Sequence of chain 1.B:
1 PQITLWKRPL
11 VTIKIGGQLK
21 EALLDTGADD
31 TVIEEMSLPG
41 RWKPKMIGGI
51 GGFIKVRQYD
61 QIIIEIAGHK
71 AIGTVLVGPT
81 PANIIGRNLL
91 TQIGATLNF

Binding-site contacts:
Ligand atom OE1 contacts residue ASP30 of chain 1.B at 2.8 Å (salt-bridge).
Ligand atom CD contacts residue ASP25 of chain 1.A at 3.3 Å.
Ligand atom C contacts residue ASP25 of chain 1.A at 3.5 Å.
Ligand atom O contacts residue GLY49 of chain 1.B at 3.4 Å.
Ligand atom NE2 contacts residue ASP30 of chain 1.B at 2.8 Å (salt-bridge).
Ligand atom CD1 contacts residue GLY27 of chain 1.A at 3.4 Å.
Ligand atom OE1 contacts residue ASP29 of chain 1.B at 3.1 Å (salt-bridge).
Ligand atom N contacts residue GLY48 of chain 1.A at 2.8 Å (h-bond).
Ligand atom CG2 contacts residue LYS45 of chain 1.B at 3.3 Å.
Ligand atom N contacts residue ASP29 of chain 1.A at 3.0 Å (salt-bridge).
Ligand atom C contacts residue ASP25 of chain 1.B at 3.2 Å.
Ligand atom NE2 contacts residue ILE47 of chain 1.B at 3.4 Å.
Ligand atom O contacts residue ARG8 of chain 1.B at 3.5 Å (salt-bridge).
Ligand atom CA contacts residue ASP29 of chain 1.B at 3.5 Å.
Ligand atom N contacts residue GLY27 of chain 1.A at 3.1 Å (h-bond).
Ligand atom N contacts residue ASP25 of chain 1.A at 3.2 Å (salt-bridge).
Ligand atom N contacts residue MET46 of chain 1.B at 2.9 Å (h-bond).
Ligand atom OG1 contacts residue ASP30 of chain 1.B at 2.9 Å (salt-bridge).
Ligand atom CA contacts residue ASP25 of chain 1.A at 3.5 Å.
Ligand atom OD1 contacts residue ASP30 of chain 1.A at 3.0 Å (salt-bridge).
Ligand atom N contacts residue GLY27 of chain 1.B at 2.9 Å (h-bond).
Ligand atom CB contacts residue LYS45 of chain 1.B at 3.5 Å.
Ligand atom OE1 contacts residue ALA28 of chain 1.B at 3.4 Å.
Ligand atom OG contacts residue ILE47 of chain 1.A at 3.5 Å.
Ligand atom CG2 contacts residue ARG8 of chain 1.A at 3.1 Å.
Ligand atom CA contacts residue GLY48 of chain 1.A at 3.4 Å.
Ligand atom CB contacts residue ASP30 of chain 1.A at 2.8 Å.
Ligand atom OG1 contacts residue LYS45 of chain 1.B at 2.7 Å (salt-bridge).
Ligand atom O contacts residue GLY48 of chain 1.A at 3.0 Å (h-bond).
Ligand atom CA contacts residue GLY27 of chain 1.B at 3.3 Å.
Ligand atom O contacts residue GLY49 of chain 1.A at 3.4 Å.
Ligand atom CA contacts residue GLY48 of chain 1.B at 3.3 Å.
Ligand atom O contacts residue ASP29 of chain 1.A at 3.0 Å (salt-bridge).
Ligand atom O contacts residue ILE47 of chain 1.B at 3.3 Å.
Ligand atom O contacts residue ASP29 of chain 1.B at 3.0 Å (salt-bridge).
Ligand atom OD1 contacts residue ASP29 of chain 1.A at 3.2 Å (salt-bridge).
Ligand atom N contacts residue GLY48 of chain 1.B at 3.0 Å (h-bond).
Ligand atom OG contacts residue ASP30 of chain 1.A at 2.3 Å (salt-bridge).
Ligand atom CB contacts residue ASP25 of chain 1.B at 3.1 Å.
Ligand atom O contacts residue GLY48 of chain 1.B at 2.9 Å (h-bond).

Sequence of chain 1.A:
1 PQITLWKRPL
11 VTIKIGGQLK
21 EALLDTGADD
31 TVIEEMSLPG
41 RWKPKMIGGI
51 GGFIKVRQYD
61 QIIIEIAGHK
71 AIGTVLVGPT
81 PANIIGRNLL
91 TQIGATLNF

The protein below binds the small molecule below.
Small molecule (SMILES): CC[C@H](C)[C@H](NC(=O)[C@H](CCC(N)=O)NC(=O)[C@@H]1CCCN1C[C@H](Cc1ccccc1)NC(=O)[C@H](CC(N)=O)NC(=O)[C@H](Cc1ccccc1)NC(=O)[C@H](CO)NC(=O)[C@@H](N)C(C)C)C(=O)N[C@H](C(=O)N[C@@H](C)C=O)[C@@H](C)O